Sequence of chain 1.C:
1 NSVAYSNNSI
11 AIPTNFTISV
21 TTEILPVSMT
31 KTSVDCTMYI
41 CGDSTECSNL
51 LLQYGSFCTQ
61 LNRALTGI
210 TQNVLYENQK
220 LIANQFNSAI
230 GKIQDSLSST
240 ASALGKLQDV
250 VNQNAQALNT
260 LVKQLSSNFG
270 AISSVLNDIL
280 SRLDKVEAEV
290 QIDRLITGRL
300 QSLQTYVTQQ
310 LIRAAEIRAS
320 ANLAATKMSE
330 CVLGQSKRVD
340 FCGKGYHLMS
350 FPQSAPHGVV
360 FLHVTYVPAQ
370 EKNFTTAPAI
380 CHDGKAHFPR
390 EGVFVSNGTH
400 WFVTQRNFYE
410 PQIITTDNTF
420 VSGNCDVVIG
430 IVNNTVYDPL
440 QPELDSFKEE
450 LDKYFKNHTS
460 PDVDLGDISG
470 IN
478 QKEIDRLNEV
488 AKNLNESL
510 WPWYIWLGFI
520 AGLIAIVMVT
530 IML

A small-molecule ligand and the protein it binds are described below.
Small molecule (SMILES): CC(=O)N[C@H]1[C@H](O[C@H]2[C@H](O)[C@@H](NC(C)=O)CO[C@@H]2CO)O[C@H](CO)[C@@H](O)[C@@H]1O

Binding-site contacts:
Ligand atom O3 contacts residue ASN492 of chain 1.C at 3.4 Å (h-bond).
Ligand atom C7 contacts residue ASN492 of chain 1.C at 4.4 Å.
Ligand atom C5 contacts residue ASN492 of chain 1.C at 3.7 Å.
Ligand atom C2 contacts residue ASN492 of chain 1.C at 2.4 Å.
Ligand atom N2 contacts residue ASN492 of chain 1.C at 3.5 Å (h-bond).
Ligand atom C8 contacts residue LYS489 of chain 1.C at 3.8 Å.
Ligand atom C3 contacts residue ASN492 of chain 1.C at 3.5 Å.
Ligand atom C4 contacts residue ASN492 of chain 1.C at 4.2 Å.
Ligand atom O5 contacts residue ASN492 of chain 1.C at 2.4 Å (h-bond).
Ligand atom C1 contacts residue ASN492 of chain 1.C at 1.4 Å.